The protein below binds the small molecule below.
Small molecule (SMILES): CNCc1cccc(-c2cc(F)cc(CCc3cc(C)cc(N)n3)c2)c1

Binding-site contacts:
Ligand atom C06 contacts residue GLU296 of chain 1.B at 3.4 Å.
Ligand atom C08 contacts residue GLU296 of chain 1.B at 3.3 Å.
Ligand atom F13 contacts residue PHE288 of chain 1.B at 3.2 Å.
Ligand atom C11 contacts residue HEM1 of chain 1.G at 3.6 Å.
Ligand atom C14 contacts residue VAL271 of chain 1.B at 3.5 Å (hydrophobic).
Ligand atom C12 contacts residue HEM1 of chain 1.G at 3.7 Å.
Ligand atom C29 contacts residue MET40 of chain 1.B at 3.6 Å (hydrophobic).
Ligand atom C26 contacts residue HEM1 of chain 1.G at 3.3 Å.
Ligand atom F13 contacts residue VAL271 of chain 1.B at 3.9 Å.
Ligand atom C11 contacts residue VAL271 of chain 1.B at 3.6 Å (hydrophobic).
Ligand atom F13 contacts residue HEM1 of chain 1.G at 2.9 Å.
Ligand atom C07 contacts residue PHE288 of chain 1.B at 3.7 Å (hydrophobic).
Ligand atom C02 contacts residue HEM1 of chain 1.G at 3.5 Å.
Ligand atom C16 contacts residue HEM1 of chain 1.G at 3.5 Å.
Ligand atom C15 contacts residue HEM1 of chain 1.G at 3.3 Å.
Ligand atom C23 contacts residue ASN273 of chain 1.B at 3.1 Å.
Ligand atom N02 contacts residue TRP291 of chain 1.B at 2.8 Å (h-bond).
Ligand atom C15 contacts residue VAL271 of chain 1.B at 3.7 Å (hydrophobic).
Ligand atom C21 contacts residue HEM1 of chain 1.G at 3.2 Å.
Ligand atom N02 contacts residue TYR292 of chain 1.B at 3.8 Å.
Ligand atom C16 contacts residue VAL271 of chain 1.B at 3.7 Å (hydrophobic).
Ligand atom C07 contacts residue HEM1 of chain 1.G at 3.6 Å.
Ligand atom C13 contacts residue HEM1 of chain 1.G at 3.2 Å.
Ligand atom C07 contacts residue GLY290 of chain 1.B at 3.6 Å.
Ligand atom C12 contacts residue VAL271 of chain 1.B at 3.3 Å (hydrophobic).
Ligand atom C09 contacts residue HEM1 of chain 1.G at 3.2 Å.
Ligand atom C14 contacts residue HEM1 of chain 1.G at 3.3 Å.
Ligand atom N01 contacts residue GLU296 of chain 1.B at 2.6 Å (salt-bridge).
Ligand atom C09 contacts residue GLU296 of chain 1.B at 3.5 Å.
Ligand atom C13 contacts residue VAL271 of chain 1.B at 3.3 Å (hydrophobic).
Ligand atom F13 contacts residue MET274 of chain 1.B at 3.9 Å.
Ligand atom C03 contacts residue HEM1 of chain 1.G at 3.3 Å.
Ligand atom N02 contacts residue HEM1 of chain 1.G at 3.2 Å.
Ligand atom C22 contacts residue ASN273 of chain 1.B at 3.3 Å.
Ligand atom C02 contacts residue TRP291 of chain 1.B at 3.7 Å (hydrophobic).
Ligand atom C14 contacts residue MET274 of chain 1.B at 3.7 Å (hydrophobic).
Ligand atom C02 contacts residue GLU296 of chain 1.B at 3.3 Å.
Ligand atom N02 contacts residue GLU296 of chain 1.B at 2.5 Å (salt-bridge).
Ligand atom C05 contacts residue VAL271 of chain 1.B at 3.6 Å (hydrophobic).
Ligand atom C24 contacts residue ASN273 of chain 1.B at 3.8 Å.

Sequence of chain 1.B:
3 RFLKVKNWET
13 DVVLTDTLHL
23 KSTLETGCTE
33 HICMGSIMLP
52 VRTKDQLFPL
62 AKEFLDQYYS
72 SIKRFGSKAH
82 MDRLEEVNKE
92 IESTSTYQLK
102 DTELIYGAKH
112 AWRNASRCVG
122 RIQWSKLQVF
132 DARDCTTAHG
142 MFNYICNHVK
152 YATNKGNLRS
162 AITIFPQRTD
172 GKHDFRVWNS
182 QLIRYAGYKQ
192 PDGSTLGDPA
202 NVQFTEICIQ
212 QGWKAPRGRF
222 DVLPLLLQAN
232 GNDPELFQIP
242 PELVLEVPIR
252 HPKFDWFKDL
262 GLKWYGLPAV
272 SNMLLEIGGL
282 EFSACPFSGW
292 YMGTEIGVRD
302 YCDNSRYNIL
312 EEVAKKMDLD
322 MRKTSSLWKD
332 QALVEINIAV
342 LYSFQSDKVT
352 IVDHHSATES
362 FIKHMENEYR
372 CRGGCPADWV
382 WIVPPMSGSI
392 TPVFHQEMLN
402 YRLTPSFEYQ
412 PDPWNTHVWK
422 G